Binding-site contacts:
Ligand atom F contacts residue ALA224 of chain 1.E at 3.3 Å.
Ligand atom O contacts residue TYR183 of chain 1.E at 2.5 Å (h-bond).
Ligand atom C contacts residue TYR173 of chain 1.E at 3.5 Å (hydrophobic).
Ligand atom C12 contacts residue NAP1 of chain 1.Z at 3.5 Å.
Ligand atom O2 contacts residue LEU128 of chain 1.E at 3.5 Å.
Ligand atom C7 contacts residue VAL227 of chain 1.E at 4.0 Å (hydrophobic).
Ligand atom F contacts residue PHE230 of chain 1.E at 3.1 Å.
Ligand atom O contacts residue LYS190 of chain 1.E at 3.7 Å.
Ligand atom C13 contacts residue NAP1 of chain 1.Z at 3.0 Å.
Ligand atom C3 contacts residue NAP1 of chain 1.Z at 3.5 Å.
Ligand atom C10 contacts residue MET186 of chain 1.E at 3.8 Å (hydrophobic).
Ligand atom C3 contacts residue TYR173 of chain 1.E at 3.8 Å (hydrophobic).
Ligand atom C5 contacts residue NAP1 of chain 1.Z at 3.5 Å.
Ligand atom F contacts residue NAP1 of chain 1.Z at 2.9 Å.
Ligand atom C7 contacts residue SER223 of chain 1.E at 3.9 Å.
Ligand atom N contacts residue ALA123 of chain 1.E at 3.3 Å (h-bond).
Ligand atom C4 contacts residue TYR183 of chain 1.E at 3.3 Å (hydrophobic).
Ligand atom O3 contacts residue ALA123 of chain 1.E at 2.8 Å (h-bond).
Ligand atom C11 contacts residue SER223 of chain 1.E at 3.4 Å.
Ligand atom C3 contacts residue TYR183 of chain 1.E at 3.3 Å (hydrophobic).
Ligand atom C1 contacts residue NAP1 of chain 1.Z at 3.3 Å.
Ligand atom C10 contacts residue SER223 of chain 1.E at 3.8 Å.
Ligand atom CL contacts residue SER223 of chain 1.E at 3.3 Å.
Ligand atom O2 contacts residue ALA123 of chain 1.E at 2.9 Å (h-bond).
Ligand atom C6 contacts residue NAP1 of chain 1.Z at 3.9 Å.
Ligand atom N contacts residue MET186 of chain 1.E at 4.0 Å.
Ligand atom O1 contacts residue NAP1 of chain 1.Z at 3.1 Å (h-bond).
Ligand atom O contacts residue NAP1 of chain 1.Z at 2.6 Å (h-bond).
Ligand atom C10 contacts residue PHE122 of chain 1.E at 4.0 Å (hydrophobic).
Ligand atom O3 contacts residue PHE122 of chain 1.E at 3.3 Å.
Ligand atom CL contacts residue NAP1 of chain 1.Z at 3.4 Å.
Ligand atom C1 contacts residue TYR173 of chain 1.E at 3.6 Å (hydrophobic).
Ligand atom C10 contacts residue ALA121 of chain 1.E at 3.6 Å (hydrophobic).
Ligand atom C8 contacts residue SER223 of chain 1.E at 4.0 Å.
Ligand atom CL contacts residue ALA121 of chain 1.E at 3.5 Å.
Ligand atom C8 contacts residue MET186 of chain 1.E at 3.7 Å (hydrophobic).
Ligand atom C6 contacts residue SER223 of chain 1.E at 3.7 Å.
Ligand atom C4 contacts residue NAP1 of chain 1.Z at 3.5 Å.
Ligand atom C9 contacts residue MET186 of chain 1.E at 3.5 Å (hydrophobic).
Ligand atom C2 contacts residue NAP1 of chain 1.Z at 3.2 Å.

This small molecule binds to this protein.
Small molecule (SMILES): CCc1cc(O)c(Oc2ccc([N+](=O)[O-])cc2Cl)cc1F

Sequence of chain 1.E:
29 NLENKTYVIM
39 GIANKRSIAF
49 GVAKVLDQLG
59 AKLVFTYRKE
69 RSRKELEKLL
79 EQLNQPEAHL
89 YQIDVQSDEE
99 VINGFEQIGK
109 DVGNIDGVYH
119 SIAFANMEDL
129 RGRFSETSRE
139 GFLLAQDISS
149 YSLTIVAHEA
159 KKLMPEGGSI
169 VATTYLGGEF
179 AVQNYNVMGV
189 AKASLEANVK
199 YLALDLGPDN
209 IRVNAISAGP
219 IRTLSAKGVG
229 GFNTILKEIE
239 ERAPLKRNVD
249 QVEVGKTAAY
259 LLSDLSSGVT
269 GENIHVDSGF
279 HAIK